A small-molecule ligand and the protein it binds are described below.
Small molecule (SMILES): CC(=O)N[C@@H]1[C@@H](O)[C@H](O)[C@@H](CO)O[C@H]1O

Sequence of chain 2.C:
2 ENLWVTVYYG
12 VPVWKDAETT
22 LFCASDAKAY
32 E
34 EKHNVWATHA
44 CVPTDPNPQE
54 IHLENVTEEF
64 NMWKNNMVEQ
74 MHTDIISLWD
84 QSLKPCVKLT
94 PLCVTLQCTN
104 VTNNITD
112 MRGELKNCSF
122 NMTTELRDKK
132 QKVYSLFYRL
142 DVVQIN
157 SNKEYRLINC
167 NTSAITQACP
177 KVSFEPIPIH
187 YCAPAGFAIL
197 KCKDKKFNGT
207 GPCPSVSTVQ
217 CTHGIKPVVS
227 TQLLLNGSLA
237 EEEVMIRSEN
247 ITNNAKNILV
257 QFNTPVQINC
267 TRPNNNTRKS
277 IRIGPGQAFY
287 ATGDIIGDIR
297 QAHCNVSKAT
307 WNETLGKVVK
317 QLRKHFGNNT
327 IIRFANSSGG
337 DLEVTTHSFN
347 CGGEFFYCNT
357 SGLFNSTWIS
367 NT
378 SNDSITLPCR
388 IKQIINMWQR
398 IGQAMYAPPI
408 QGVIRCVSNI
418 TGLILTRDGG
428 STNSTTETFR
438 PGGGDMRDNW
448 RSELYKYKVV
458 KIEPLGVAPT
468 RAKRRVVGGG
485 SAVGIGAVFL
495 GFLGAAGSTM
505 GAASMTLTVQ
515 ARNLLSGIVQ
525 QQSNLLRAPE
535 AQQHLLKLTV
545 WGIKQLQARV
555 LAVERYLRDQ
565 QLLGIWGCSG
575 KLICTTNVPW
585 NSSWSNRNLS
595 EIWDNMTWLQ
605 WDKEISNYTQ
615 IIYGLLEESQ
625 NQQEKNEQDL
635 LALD

Binding-site contacts:
Ligand atom C2 contacts residue ASN204 of chain 2.C at 2.8 Å.
Ligand atom O7 contacts residue HIS321 of chain 2.C at 3.7 Å.
Ligand atom C5 contacts residue ASN204 of chain 2.C at 3.7 Å.
Ligand atom C8 contacts residue SER244 of chain 2.C at 4.4 Å.
Ligand atom C7 contacts residue ASN204 of chain 2.C at 3.3 Å.
Ligand atom C8 contacts residue ASN204 of chain 2.C at 4.3 Å.
Ligand atom C4 contacts residue NAG1 of chain 2.U at 2.9 Å.
Ligand atom C1 contacts residue ASN204 of chain 2.C at 1.6 Å.
Ligand atom C3 contacts residue NAG1 of chain 2.U at 3.8 Å.
Ligand atom C7 contacts residue HIS321 of chain 2.C at 4.5 Å.
Ligand atom O5 contacts residue ASN204 of chain 2.C at 2.7 Å (h-bond).
Ligand atom C3 contacts residue ASN204 of chain 2.C at 3.9 Å.
Ligand atom C6 contacts residue NAG1 of chain 2.U at 4.1 Å.
Ligand atom C8 contacts residue ILE247 of chain 2.C at 4.1 Å (hydrophobic).
Ligand atom O4 contacts residue NAG1 of chain 2.U at 2.0 Å.
Ligand atom N2 contacts residue ASN204 of chain 2.C at 3.0 Å (h-bond).
Ligand atom O7 contacts residue ASN204 of chain 2.C at 3.5 Å (h-bond).
Ligand atom C4 contacts residue ASN204 of chain 2.C at 4.4 Å.
Ligand atom C8 contacts residue HIS321 of chain 2.C at 4.3 Å.
Ligand atom C5 contacts residue NAG1 of chain 2.U at 4.0 Å.
Ligand atom O3 contacts residue NAG1 of chain 2.U at 3.0 Å (h-bond).